Sequence of chain 3.B:
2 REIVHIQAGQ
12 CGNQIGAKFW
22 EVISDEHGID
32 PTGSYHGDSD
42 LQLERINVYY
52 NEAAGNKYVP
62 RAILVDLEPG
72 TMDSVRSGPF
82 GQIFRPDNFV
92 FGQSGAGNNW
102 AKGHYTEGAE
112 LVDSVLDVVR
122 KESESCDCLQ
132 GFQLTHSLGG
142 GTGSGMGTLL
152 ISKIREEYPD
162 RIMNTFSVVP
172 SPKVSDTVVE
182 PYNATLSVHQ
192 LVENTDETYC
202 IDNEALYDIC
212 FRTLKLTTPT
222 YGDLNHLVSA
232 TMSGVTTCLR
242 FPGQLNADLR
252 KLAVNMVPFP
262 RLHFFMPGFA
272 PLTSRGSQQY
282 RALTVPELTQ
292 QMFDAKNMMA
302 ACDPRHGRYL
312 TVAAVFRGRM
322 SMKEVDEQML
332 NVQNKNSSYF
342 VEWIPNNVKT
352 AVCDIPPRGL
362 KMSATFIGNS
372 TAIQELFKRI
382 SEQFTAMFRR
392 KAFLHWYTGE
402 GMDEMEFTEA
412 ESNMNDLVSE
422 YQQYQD

This protein binds this small molecule.
Small molecule (SMILES): CC(=O)O[C@H]1C(=O)[C@@]2(C)[C@H]([C@H](OC(=O)c3ccccc3)[C@]3(O)C[C@H](OC(=O)[C@H](O)[C@@H](NC(=O)c4ccccc4)c4ccccc4)C(C)=C1C3(C)C)[C@]1(OC(C)=O)CO[C@@H]1C[C@@H]2O

Binding-site contacts:
Ligand atom C16 contacts residue THR274 of chain 3.B at 3.4 Å.
Ligand atom C14 contacts residue THR274 of chain 3.B at 3.3 Å.
Ligand atom C09 contacts residue HIS227 of chain 3.B at 3.8 Å.
Ligand atom C15 contacts residue THR274 of chain 3.B at 3.7 Å.
Ligand atom C36 contacts residue HIS227 of chain 3.B at 3.2 Å.
Ligand atom O14 contacts residue HIS227 of chain 3.B at 2.9 Å.
Ligand atom C15 contacts residue PRO272 of chain 3.B at 3.1 Å (hydrophobic).
Ligand atom C37 contacts residue PRO358 of chain 3.B at 3.7 Å (hydrophobic).
Ligand atom C39 contacts residue SER234 of chain 3.B at 3.8 Å.
Ligand atom C33 contacts residue VAL23 of chain 3.B at 3.6 Å (hydrophobic).
Ligand atom C39 contacts residue PRO358 of chain 3.B at 3.8 Å (hydrophobic).
Ligand atom C41 contacts residue SER234 of chain 3.B at 3.5 Å.
Ligand atom C07 contacts residue LEU228 of chain 3.B at 3.6 Å (hydrophobic).
Ligand atom O06 contacts residue LEU273 of chain 3.B at 3.5 Å.
Ligand atom C38 contacts residue PRO358 of chain 3.B at 3.5 Å (hydrophobic).
Ligand atom C40 contacts residue GLU27 of chain 3.B at 3.4 Å.
Ligand atom C38 contacts residue PHE270 of chain 3.B at 3.6 Å (hydrophobic).
Ligand atom O06 contacts residue THR274 of chain 3.B at 2.7 Å (h-bond).
Ligand atom C28 contacts residue PRO358 of chain 3.B at 3.6 Å (hydrophobic).
Ligand atom C39 contacts residue PHE270 of chain 3.B at 3.4 Å (hydrophobic).
Ligand atom C19 contacts residue ARG276 of chain 3.B at 3.7 Å.
Ligand atom C42 contacts residue VAL23 of chain 3.B at 3.5 Å (hydrophobic).
Ligand atom O08 contacts residue ARG276 of chain 3.B at 3.7 Å.
Ligand atom C08 contacts residue HIS227 of chain 3.B at 3.4 Å.
Ligand atom C19 contacts residue THR274 of chain 3.B at 3.0 Å.
Ligand atom C40 contacts residue SER234 of chain 3.B at 3.0 Å.
Ligand atom C40 contacts residue ALA231 of chain 3.B at 3.4 Å (hydrophobic).
Ligand atom C32 contacts residue VAL23 of chain 3.B at 3.5 Å (hydrophobic).
Ligand atom O13 contacts residue PRO358 of chain 3.B at 3.2 Å.
Ligand atom C06 contacts residue HIS227 of chain 3.B at 3.6 Å.
Ligand atom C39 contacts residue ALA231 of chain 3.B at 3.3 Å (hydrophobic).
Ligand atom C07 contacts residue HIS227 of chain 3.B at 3.2 Å.
Ligand atom O13 contacts residue GLY360 of chain 3.B at 3.6 Å.
Ligand atom C41 contacts residue GLU27 of chain 3.B at 3.1 Å.
Ligand atom O06 contacts residue PRO272 of chain 3.B at 3.4 Å (h-bond).
Ligand atom C33 contacts residue ASP26 of chain 3.B at 3.7 Å.
Ligand atom C08 contacts residue LEU228 of chain 3.B at 3.8 Å (hydrophobic).
Ligand atom O12 contacts residue GLY360 of chain 3.B at 3.5 Å (h-bond).
Ligand atom O13 contacts residue ARG359 of chain 3.B at 3.2 Å (salt-bridge).
Ligand atom C41 contacts residue VAL23 of chain 3.B at 3.7 Å (hydrophobic).